Binding-site contacts:
Ligand atom C2' contacts residue PHE438 of chain 1.B at 3.4 Å (hydrophobic).
Ligand atom O1A contacts residue MG1 of chain 1.J at 2.2 Å.
Ligand atom O1B contacts residue PHE413 of chain 1.B at 3.3 Å.
Ligand atom O3A contacts residue PHE413 of chain 1.B at 3.6 Å.
Ligand atom CM2 contacts residue PHE438 of chain 1.B at 3.4 Å (hydrophobic).
Ligand atom CM2 contacts residue ASN87 of chain 1.A at 3.2 Å.
Ligand atom O1B contacts residue PHE412 of chain 1.B at 3.5 Å (h-bond).
Ligand atom O2A contacts residue GLY464 of chain 1.B at 3.5 Å (h-bond).
Ligand atom N3' contacts residue PHE438 of chain 1.B at 3.2 Å (h-bond).
Ligand atom O2B contacts residue GLY411 of chain 1.B at 3.5 Å.
Ligand atom N1' contacts residue GLU57 of chain 1.A at 2.6 Å (salt-bridge).
Ligand atom C6' contacts residue GLU57 of chain 1.A at 3.3 Å.
Ligand atom C6 contacts residue ASN493 of chain 1.B at 3.4 Å.
Ligand atom C2' contacts residue GLU57 of chain 1.A at 3.5 Å.
Ligand atom CM2 contacts residue SER437 of chain 1.B at 3.5 Å.
Ligand atom O1A contacts residue GLY464 of chain 1.B at 2.8 Å (h-bond).
Ligand atom O2B contacts residue GLY494 of chain 1.B at 3.3 Å (h-bond).
Ligand atom N4' contacts residue SER436 of chain 1.B at 2.8 Å (h-bond).
Ligand atom O1A contacts residue THR492 of chain 1.B at 2.9 Å (h-bond).
Ligand atom O1B contacts residue TYR561 of chain 1.B at 2.3 Å (h-bond).
Ligand atom C6' contacts residue THR80 of chain 1.A at 3.5 Å.
Ligand atom O1A contacts residue ASP463 of chain 1.B at 3.1 Å (salt-bridge).
Ligand atom N1' contacts residue PHE438 of chain 1.B at 3.5 Å.
Ligand atom O3B contacts residue ASN490 of chain 1.B at 3.4 Å (h-bond).
Ligand atom O3A contacts residue MG1 of chain 1.J at 3.6 Å.
Ligand atom PB contacts residue TYR561 of chain 1.B at 3.5 Å.
Ligand atom O2A contacts residue GLY462 of chain 1.B at 3.3 Å.
Ligand atom CM2 contacts residue PRO83 of chain 1.A at 3.6 Å (hydrophobic).
Ligand atom C5' contacts residue THR80 of chain 1.A at 3.6 Å.
Ligand atom PB contacts residue MG1 of chain 1.J at 3.4 Å.
Ligand atom O3B contacts residue MG1 of chain 1.J at 2.2 Å.
Ligand atom O2B contacts residue LEU495 of chain 1.B at 2.8 Å (h-bond).
Ligand atom O3B contacts residue THR492 of chain 1.B at 3.2 Å (h-bond).
Ligand atom O2B contacts residue PHE412 of chain 1.B at 2.9 Å (h-bond).
Ligand atom PA contacts residue MG1 of chain 1.J at 3.4 Å.
Ligand atom O2A contacts residue GLY465 of chain 1.B at 2.8 Å (h-bond).
Ligand atom O7 contacts residue ASN493 of chain 1.B at 3.5 Å.
Ligand atom O3B contacts residue GLY494 of chain 1.B at 2.8 Å (h-bond).
Ligand atom O2A contacts residue ILE410 of chain 1.B at 3.4 Å (h-bond).
Ligand atom PA contacts residue GLY464 of chain 1.B at 3.6 Å.

Sequence of chain 1.B:
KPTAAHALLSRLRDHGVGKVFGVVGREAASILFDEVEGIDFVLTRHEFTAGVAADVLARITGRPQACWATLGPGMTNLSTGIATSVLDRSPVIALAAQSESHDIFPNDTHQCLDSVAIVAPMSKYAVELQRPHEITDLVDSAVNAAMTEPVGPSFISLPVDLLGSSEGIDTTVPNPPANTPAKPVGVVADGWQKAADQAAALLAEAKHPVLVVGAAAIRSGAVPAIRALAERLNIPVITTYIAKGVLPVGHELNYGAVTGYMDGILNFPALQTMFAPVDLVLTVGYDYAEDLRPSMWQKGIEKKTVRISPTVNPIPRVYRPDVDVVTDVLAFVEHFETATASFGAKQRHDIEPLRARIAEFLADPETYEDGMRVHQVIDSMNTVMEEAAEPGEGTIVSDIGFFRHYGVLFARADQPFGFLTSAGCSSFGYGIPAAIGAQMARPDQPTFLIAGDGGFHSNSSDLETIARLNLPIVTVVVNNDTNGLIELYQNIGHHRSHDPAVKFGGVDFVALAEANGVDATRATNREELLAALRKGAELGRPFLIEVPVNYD

Sequence of chain 1.A:
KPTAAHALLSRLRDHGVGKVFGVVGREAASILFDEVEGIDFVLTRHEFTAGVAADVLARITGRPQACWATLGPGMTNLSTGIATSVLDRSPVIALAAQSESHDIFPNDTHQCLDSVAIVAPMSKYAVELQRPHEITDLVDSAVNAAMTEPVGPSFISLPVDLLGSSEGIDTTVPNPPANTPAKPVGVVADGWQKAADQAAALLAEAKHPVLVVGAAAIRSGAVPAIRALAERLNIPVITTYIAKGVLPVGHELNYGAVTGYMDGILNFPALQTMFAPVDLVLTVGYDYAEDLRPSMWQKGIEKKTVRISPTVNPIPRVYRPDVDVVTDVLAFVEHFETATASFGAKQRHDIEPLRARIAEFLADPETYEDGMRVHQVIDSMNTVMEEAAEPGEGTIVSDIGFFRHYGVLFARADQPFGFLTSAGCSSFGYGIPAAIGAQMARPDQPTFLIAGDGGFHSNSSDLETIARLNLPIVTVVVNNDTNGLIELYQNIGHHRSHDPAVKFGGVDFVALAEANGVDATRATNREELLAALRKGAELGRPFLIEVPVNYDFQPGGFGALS

A small-molecule ligand and the protein it binds are described below.
Small molecule (SMILES): C/C(NCc1cnc(C)nc1N)=C(/S)CCO[P](=O)([O-])O[P](=O)([O-])O